Binding-site contacts:
Ligand atom OXT contacts residue LEU90 of chain 1.A at 3.6 Å.
Ligand atom C contacts residue TYR61 of chain 1.A at 3.7 Å (hydrophobic).
Ligand atom OE1 contacts residue LEU138 of chain 1.A at 4.2 Å.
Ligand atom CA contacts residue PRO89 of chain 1.A at 4.1 Å (hydrophobic).
Ligand atom OE1 contacts residue SER142 of chain 1.A at 3.3 Å (h-bond).
Ligand atom OE1 contacts residue THR143 of chain 1.A at 3.1 Å (h-bond).
Ligand atom CG contacts residue MET196 of chain 1.A at 4.2 Å (hydrophobic).
Ligand atom CA contacts residue TYR61 of chain 1.A at 4.1 Å (hydrophobic).
Ligand atom CB contacts residue GLU193 of chain 1.A at 4.0 Å.
Ligand atom N contacts residue GLU193 of chain 1.A at 2.8 Å (salt-bridge).
Ligand atom CD contacts residue THR143 of chain 1.A at 3.2 Å.
Ligand atom CB contacts residue TYR61 of chain 1.A at 3.5 Å (hydrophobic).
Ligand atom OE1 contacts residue GLY141 of chain 1.A at 3.7 Å.
Ligand atom CA contacts residue GLU193 of chain 1.A at 3.3 Å.
Ligand atom C contacts residue THR91 of chain 1.A at 3.7 Å.
Ligand atom CA contacts residue SER142 of chain 1.A at 3.3 Å.
Ligand atom OXT contacts residue TYR61 of chain 1.A at 3.6 Å.
Ligand atom N contacts residue PRO89 of chain 1.A at 2.8 Å (h-bond).
Ligand atom OXT contacts residue ARG96 of chain 1.A at 2.8 Å (salt-bridge).
Ligand atom CD contacts residue LEU138 of chain 1.A at 4.0 Å (hydrophobic).
Ligand atom CB contacts residue LEU138 of chain 1.A at 4.0 Å (hydrophobic).
Ligand atom OE2 contacts residue GLU193 of chain 1.A at 3.7 Å.
Ligand atom N contacts residue TYR220 of chain 1.A at 3.7 Å.
Ligand atom OE2 contacts residue THR143 of chain 1.A at 2.6 Å (h-bond).
Ligand atom CD contacts residue GLU193 of chain 1.A at 3.9 Å.
Ligand atom CG contacts residue LEU138 of chain 1.A at 3.7 Å (hydrophobic).
Ligand atom OXT contacts residue THR91 of chain 1.A at 2.9 Å (h-bond).
Ligand atom N contacts residue THR91 of chain 1.A at 2.9 Å (h-bond).
Ligand atom OXT contacts residue SER142 of chain 1.A at 4.0 Å.
Ligand atom O contacts residue SER142 of chain 1.A at 2.9 Å (h-bond).
Ligand atom OXT contacts residue PRO89 of chain 1.A at 3.8 Å.
Ligand atom O contacts residue GLY141 of chain 1.A at 3.3 Å.
Ligand atom C contacts residue SER142 of chain 1.A at 3.4 Å.
Ligand atom N contacts residue SER142 of chain 1.A at 4.1 Å.
Ligand atom N contacts residue TYR61 of chain 1.A at 4.0 Å.
Ligand atom CA contacts residue THR91 of chain 1.A at 3.4 Å.
Ligand atom C contacts residue ARG96 of chain 1.A at 3.4 Å.
Ligand atom O contacts residue ARG96 of chain 1.A at 2.8 Å (salt-bridge).
Ligand atom O contacts residue TYR61 of chain 1.A at 3.4 Å.
Ligand atom CG contacts residue GLU193 of chain 1.A at 3.5 Å.

The small molecule below binds the protein below.
Small molecule (SMILES): N[C@@H](CCC(=O)O)C(=O)O

Sequence of chain 1.A:
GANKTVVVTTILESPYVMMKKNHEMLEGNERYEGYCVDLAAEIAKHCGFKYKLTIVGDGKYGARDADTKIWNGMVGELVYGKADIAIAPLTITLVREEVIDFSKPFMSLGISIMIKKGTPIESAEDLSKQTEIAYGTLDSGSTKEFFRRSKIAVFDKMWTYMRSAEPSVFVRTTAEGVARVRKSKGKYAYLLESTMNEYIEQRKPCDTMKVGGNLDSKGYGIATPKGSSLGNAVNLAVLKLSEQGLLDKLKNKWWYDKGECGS